Sequence of chain 1.A:
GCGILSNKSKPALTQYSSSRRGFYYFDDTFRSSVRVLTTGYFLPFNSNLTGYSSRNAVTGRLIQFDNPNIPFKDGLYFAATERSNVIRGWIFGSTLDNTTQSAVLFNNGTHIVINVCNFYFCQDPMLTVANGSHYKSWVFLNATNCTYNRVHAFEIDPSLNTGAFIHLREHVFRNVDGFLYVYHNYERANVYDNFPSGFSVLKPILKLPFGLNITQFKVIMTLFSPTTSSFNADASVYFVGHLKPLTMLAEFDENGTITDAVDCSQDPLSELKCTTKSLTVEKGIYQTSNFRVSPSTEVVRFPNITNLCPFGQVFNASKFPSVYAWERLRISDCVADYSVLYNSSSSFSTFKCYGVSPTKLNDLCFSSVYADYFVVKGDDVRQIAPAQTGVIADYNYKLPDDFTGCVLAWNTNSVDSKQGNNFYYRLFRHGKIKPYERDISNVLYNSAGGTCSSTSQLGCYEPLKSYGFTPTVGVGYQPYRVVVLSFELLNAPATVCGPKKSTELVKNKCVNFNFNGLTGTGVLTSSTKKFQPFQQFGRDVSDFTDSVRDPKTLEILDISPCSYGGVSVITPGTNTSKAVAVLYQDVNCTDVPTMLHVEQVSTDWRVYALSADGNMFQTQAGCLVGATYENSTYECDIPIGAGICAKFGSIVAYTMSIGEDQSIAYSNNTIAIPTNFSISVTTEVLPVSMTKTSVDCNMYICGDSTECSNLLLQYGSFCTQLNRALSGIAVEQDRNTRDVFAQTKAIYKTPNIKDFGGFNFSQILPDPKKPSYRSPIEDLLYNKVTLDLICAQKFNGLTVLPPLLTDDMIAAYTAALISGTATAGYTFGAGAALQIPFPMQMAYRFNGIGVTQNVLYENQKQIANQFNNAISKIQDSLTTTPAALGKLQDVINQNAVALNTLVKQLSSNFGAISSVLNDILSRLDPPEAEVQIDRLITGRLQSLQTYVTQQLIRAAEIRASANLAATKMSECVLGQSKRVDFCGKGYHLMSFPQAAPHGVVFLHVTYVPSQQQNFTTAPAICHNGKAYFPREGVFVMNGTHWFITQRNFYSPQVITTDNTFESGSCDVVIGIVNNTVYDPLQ

This small molecule binds to this protein.
Small molecule (SMILES): CC(=O)N[C@@H]1[C@@H](O)[C@H](O)[C@@H](CO)O[C@H]1O

Binding-site contacts:
Ligand atom O7 contacts residue ASP287 of chain 1.A at 4.4 Å.
Ligand atom O7 contacts residue ASN289 of chain 1.A at 4.1 Å.
Ligand atom C7 contacts residue ASP287 of chain 1.A at 4.2 Å.
Ligand atom C2 contacts residue ASN289 of chain 1.A at 2.5 Å.
Ligand atom C1 contacts residue ASN289 of chain 1.A at 1.5 Å.
Ligand atom C7 contacts residue ASN289 of chain 1.A at 3.7 Å.
Ligand atom C3 contacts residue ASN289 of chain 1.A at 3.8 Å.
Ligand atom C4 contacts residue ASN289 of chain 1.A at 4.3 Å.
Ligand atom C5 contacts residue ASN289 of chain 1.A at 3.7 Å.
Ligand atom N2 contacts residue ASN289 of chain 1.A at 2.9 Å (h-bond).
Ligand atom C8 contacts residue ASP287 of chain 1.A at 3.7 Å.
Ligand atom O5 contacts residue ASN289 of chain 1.A at 2.4 Å (h-bond).